This small molecule binds to this protein.
Small molecule (SMILES): CC(=O)N[C@@H]1[C@@H](O)[C@H](O)[C@@H](CO)O[C@H]1O

Binding-site contacts:
Ligand atom C7 contacts residue ASN106 of chain 1.B at 3.5 Å.
Ligand atom C6 contacts residue SER108 of chain 1.B at 4.3 Å.
Ligand atom C2 contacts residue HIS110 of chain 1.B at 4.3 Å.
Ligand atom O5 contacts residue HIS110 of chain 1.B at 4.0 Å.
Ligand atom C5 contacts residue SER108 of chain 1.B at 4.3 Å.
Ligand atom O5 contacts residue ASN106 of chain 1.B at 2.4 Å (h-bond).
Ligand atom O7 contacts residue ASN106 of chain 1.B at 3.7 Å.
Ligand atom C8 contacts residue ASN106 of chain 1.B at 3.5 Å.
Ligand atom O3 contacts residue ASN106 of chain 1.B at 3.9 Å.
Ligand atom C3 contacts residue HIS110 of chain 1.B at 4.0 Å.
Ligand atom O5 contacts residue SER108 of chain 1.B at 3.2 Å (h-bond).
Ligand atom C4 contacts residue ASN106 of chain 1.B at 4.3 Å.
Ligand atom C1 contacts residue ASN106 of chain 1.B at 1.5 Å.
Ligand atom C2 contacts residue ASN106 of chain 1.B at 2.5 Å.
Ligand atom C1 contacts residue SER108 of chain 1.B at 3.9 Å.
Ligand atom C3 contacts residue ASN106 of chain 1.B at 3.7 Å.
Ligand atom O3 contacts residue HIS110 of chain 1.B at 2.8 Å.
Ligand atom N2 contacts residue ASN106 of chain 1.B at 3.3 Å (h-bond).
Ligand atom C5 contacts residue ASN106 of chain 1.B at 3.7 Å.

Sequence of chain 1.B:
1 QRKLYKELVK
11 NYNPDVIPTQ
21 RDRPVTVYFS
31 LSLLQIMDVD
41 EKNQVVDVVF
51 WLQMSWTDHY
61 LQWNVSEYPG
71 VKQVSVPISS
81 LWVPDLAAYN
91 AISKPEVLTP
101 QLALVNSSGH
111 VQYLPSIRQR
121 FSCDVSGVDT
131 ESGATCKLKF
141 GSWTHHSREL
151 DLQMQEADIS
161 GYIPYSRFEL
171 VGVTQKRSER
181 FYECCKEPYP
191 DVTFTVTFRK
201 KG